Binding-site contacts:
Ligand atom O7 contacts residue ASN199 of chain 1.A at 3.4 Å (h-bond).
Ligand atom C2 contacts residue ASN199 of chain 1.A at 2.5 Å.
Ligand atom N2 contacts residue ASN199 of chain 1.A at 2.9 Å (h-bond).
Ligand atom C8 contacts residue ASN199 of chain 1.A at 4.4 Å.
Ligand atom O5 contacts residue THR200 of chain 1.A at 4.5 Å.
Ligand atom O3 contacts residue HIS306 of chain 1.A at 3.4 Å.
Ligand atom C3 contacts residue ASN199 of chain 1.A at 3.8 Å.
Ligand atom O5 contacts residue ASN199 of chain 1.A at 2.3 Å (h-bond).
Ligand atom C5 contacts residue ASN199 of chain 1.A at 3.6 Å.
Ligand atom C7 contacts residue ASN199 of chain 1.A at 3.3 Å.
Ligand atom C1 contacts residue ASN199 of chain 1.A at 1.4 Å.
Ligand atom C4 contacts residue ASN199 of chain 1.A at 4.2 Å.
Ligand atom C8 contacts residue HIS306 of chain 1.A at 3.6 Å.
Ligand atom O2 contacts residue HIS306 of chain 1.A at 4.5 Å.

Sequence of chain 1.A:
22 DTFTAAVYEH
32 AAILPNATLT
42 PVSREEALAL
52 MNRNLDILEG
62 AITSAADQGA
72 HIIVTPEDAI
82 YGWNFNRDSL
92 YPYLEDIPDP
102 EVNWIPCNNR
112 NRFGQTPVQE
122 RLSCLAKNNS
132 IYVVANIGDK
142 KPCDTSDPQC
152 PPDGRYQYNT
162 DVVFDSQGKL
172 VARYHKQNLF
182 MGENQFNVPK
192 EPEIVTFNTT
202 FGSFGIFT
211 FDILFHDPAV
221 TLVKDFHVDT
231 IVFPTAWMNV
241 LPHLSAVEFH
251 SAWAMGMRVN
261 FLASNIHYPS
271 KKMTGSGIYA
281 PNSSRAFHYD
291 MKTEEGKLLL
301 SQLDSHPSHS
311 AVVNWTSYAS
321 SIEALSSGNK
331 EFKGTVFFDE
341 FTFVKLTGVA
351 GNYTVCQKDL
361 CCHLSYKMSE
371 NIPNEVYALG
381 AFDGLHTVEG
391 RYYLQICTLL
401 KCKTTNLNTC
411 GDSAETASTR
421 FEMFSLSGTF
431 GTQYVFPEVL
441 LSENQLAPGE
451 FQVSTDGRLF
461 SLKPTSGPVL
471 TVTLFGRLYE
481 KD

The small molecule below binds the protein below.
Small molecule (SMILES): CC(=O)N[C@H]1[C@H](O[C@H]2[C@H](O)[C@@H](NC(C)=O)CO[C@@H]2CO)O[C@H](CO)[C@@H](O[C@@H]2O[C@H](CO[C@@H]3O[C@H](CO)[C@@H](O)[C@H](O[C@@H]4O[C@H](CO)[C@@H](O)[C@H](O)[C@@H]4O)[C@@H]3O)[C@@H](O)[C@H](O[C@@H]3O[C@H](CO)[C@@H](O)[C@H](O)[C@@H]3O)[C@@H]2O)[C@@H]1O